Sequence of chain 1.B:
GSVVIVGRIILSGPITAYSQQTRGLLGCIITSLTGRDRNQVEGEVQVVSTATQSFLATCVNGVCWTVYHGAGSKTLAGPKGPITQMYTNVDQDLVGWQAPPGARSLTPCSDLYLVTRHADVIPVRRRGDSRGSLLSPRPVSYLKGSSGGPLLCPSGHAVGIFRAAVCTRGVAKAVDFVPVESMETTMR

This small molecule binds to this protein.
Small molecule (SMILES): CC[C@H](C)[C@H](NC(=O)[C@@H]1CCCN1C(=O)[C@H](CC(=O)O)NC(=O)[C@H](Cc1ccc(O)cc1)NC(=O)CNC(=O)[C@@H]1CCCN1C(=O)CNC(=O)[C@H](CC(=O)O)NC(=O)[C@H](CC(C)C)NC(=O)[C@H](CC(C)C)NC(=O)[C@H](Cc1ccc(O)cc1)NC(=O)[C@@H](NC(=O)[C@H](CC(C)C)NC(=O)[C@H](CCC(=O)O)NC(=O)[C@@H](N)CC(=O)O)C(C)C)C(=O)N[C@@H](Cc1cnc[nH]1)C(=O)N[C@H](C=O)CO

Binding-site contacts:
Ligand atom CG contacts residue CYS174 of chain 1.B at 2.9 Å (hydrophobic).
Ligand atom CG contacts residue ALA54 of chain 1.B at 3.4 Å (hydrophobic).
Ligand atom CD2 contacts residue VAL147 of chain 1.B at 3.6 Å (hydrophobic).
Ligand atom CD1 contacts residue VAL6 of chain 1.B at 3.6 Å (hydrophobic).
Ligand atom N contacts residue SER154 of chain 1.B at 3.2 Å (h-bond).
Ligand atom CG contacts residue GLN24 of chain 1.B at 3.5 Å.
Ligand atom O contacts residue ALA171 of chain 1.B at 3.1 Å.
Ligand atom CD contacts residue THR55 of chain 1.B at 3.5 Å.
Ligand atom N contacts residue VAL6 of chain 1.B at 3.6 Å.
Ligand atom CB contacts residue SER154 of chain 1.B at 3.3 Å.
Ligand atom OE2 contacts residue CYS174 of chain 1.B at 3.0 Å.
Ligand atom CB contacts residue ALA54 of chain 1.B at 3.3 Å (hydrophobic).
Ligand atom CD1 contacts residue PHE169 of chain 1.B at 3.0 Å (hydrophobic).
Ligand atom CA contacts residue SER52 of chain 1.B at 3.4 Å.
Ligand atom CA contacts residue SER154 of chain 1.B at 3.3 Å.
Ligand atom O contacts residue LYS151 of chain 1.B at 3.4 Å (salt-bridge).
Ligand atom N contacts residue SER57 of chain 1.B at 2.9 Å (h-bond).
Ligand atom N contacts residue ALA172 of chain 1.B at 2.9 Å (h-bond).
Ligand atom O contacts residue ARG124 of chain 1.B at 2.9 Å (salt-bridge).
Ligand atom OE2 contacts residue GLY177 of chain 1.B at 3.5 Å (h-bond).
Ligand atom O contacts residue SER153 of chain 1.B at 3.6 Å (h-bond).
Ligand atom O contacts residue ARG124 of chain 1.B at 3.1 Å (salt-bridge).
Ligand atom O contacts residue GLN56 of chain 1.B at 3.1 Å.
Ligand atom CD2 contacts residue GLN24 of chain 1.B at 3.5 Å.
Ligand atom C contacts residue SER154 of chain 1.B at 3.2 Å.
Ligand atom CD contacts residue CYS174 of chain 1.B at 3.5 Å (hydrophobic).
Ligand atom N contacts residue SER52 of chain 1.B at 2.8 Å (h-bond).
Ligand atom O contacts residue GLY152 of chain 1.B at 2.9 Å (h-bond).
Ligand atom CD1 contacts residue HIS72 of chain 1.B at 3.4 Å.
Ligand atom O contacts residue SER57 of chain 1.B at 2.9 Å (h-bond).
Ligand atom O contacts residue SER57 of chain 1.B at 2.6 Å (h-bond).
Ligand atom O contacts residue SER154 of chain 1.B at 3.1 Å (h-bond).
Ligand atom N contacts residue CYS174 of chain 1.B at 3.1 Å (h-bond).
Ligand atom O contacts residue ALA172 of chain 1.B at 2.9 Å (h-bond).
Ligand atom OH contacts residue SER22 of chain 1.B at 2.6 Å (h-bond).
Ligand atom OD1 contacts residue LYS151 of chain 1.B at 3.5 Å.
Ligand atom C contacts residue SER52 of chain 1.B at 3.6 Å.
Ligand atom CE2 contacts residue GLN24 of chain 1.B at 3.6 Å.
Ligand atom O contacts residue CYS174 of chain 1.B at 2.8 Å (h-bond).
Ligand atom CB contacts residue LEU150 of chain 1.B at 3.5 Å (hydrophobic).